A small-molecule ligand and the protein it binds are described below.
Small molecule (SMILES): O=C(CO)[C@@H](O)[C@H](O)[C@H](O)[C@H](O)COP(=O)(O)O

Sequence of chain 1.B:
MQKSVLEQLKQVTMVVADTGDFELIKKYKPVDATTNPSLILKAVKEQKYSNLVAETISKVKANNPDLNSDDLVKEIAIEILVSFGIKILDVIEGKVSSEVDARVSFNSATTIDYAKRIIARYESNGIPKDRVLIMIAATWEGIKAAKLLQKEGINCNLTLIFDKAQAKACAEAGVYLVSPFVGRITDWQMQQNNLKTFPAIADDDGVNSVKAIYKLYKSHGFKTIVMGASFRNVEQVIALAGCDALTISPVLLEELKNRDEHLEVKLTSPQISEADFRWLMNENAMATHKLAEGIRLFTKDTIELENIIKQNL

Binding-site contacts:
Ligand atom P1 contacts residue SER254 of chain 1.B at 3.6 Å.
Ligand atom O1 contacts residue THR58 of chain 1.B at 3.5 Å.
Ligand atom C5 contacts residue ASP42 of chain 1.B at 3.2 Å.
Ligand atom O4 contacts residue PHE205 of chain 1.B at 3.8 Å.
Ligand atom O1 contacts residue SER203 of chain 1.B at 2.8 Å (h-bond).
Ligand atom O2 contacts residue SER203 of chain 1.B at 3.6 Å.
Ligand atom C7 contacts residue ARG208 of chain 1.B at 3.9 Å.
Ligand atom P1 contacts residue ARG256 of chain 1.B at 3.8 Å.
Ligand atom O2 contacts residue THR183 of chain 1.B at 3.2 Å (h-bond).
Ligand atom P1 contacts residue ARG208 of chain 1.B at 3.8 Å.
Ligand atom O6 contacts residue ARG208 of chain 1.B at 3.0 Å (salt-bridge).
Ligand atom O5 contacts residue SER254 of chain 1.B at 3.4 Å (h-bond).
Ligand atom O7 contacts residue ARG208 of chain 1.B at 3.0 Å (salt-bridge).
Ligand atom O1 contacts residue ASN181 of chain 1.B at 3.0 Å (h-bond).
Ligand atom O8 contacts residue ARG256 of chain 1.B at 2.9 Å (salt-bridge).
Ligand atom O9 contacts residue SER254 of chain 1.B at 3.9 Å.
Ligand atom C6 contacts residue PHE205 of chain 1.B at 3.7 Å (hydrophobic).
Ligand atom C5 contacts residue ASN60 of chain 1.B at 3.7 Å.
Ligand atom O6 contacts residue ASN60 of chain 1.B at 3.6 Å.
Ligand atom O4 contacts residue ASN60 of chain 1.B at 2.8 Å (h-bond).
Ligand atom O3 contacts residue ASN60 of chain 1.B at 3.1 Å (h-bond).
Ligand atom C4 contacts residue ASN60 of chain 1.B at 3.6 Å.
Ligand atom O5 contacts residue ASP42 of chain 1.B at 2.6 Å (salt-bridge).
Ligand atom O1 contacts residue MET251 of chain 1.B at 3.3 Å.
Ligand atom O4 contacts residue PHE330 of chain 1.B at 3.7 Å.
Ligand atom C4 contacts residue PHE205 of chain 1.B at 3.7 Å (hydrophobic).
Ligand atom O2 contacts residue ALA253 of chain 1.B at 3.5 Å.
Ligand atom C1 contacts residue THR58 of chain 1.B at 3.3 Å.
Ligand atom O6 contacts residue PHE205 of chain 1.B at 3.7 Å.
Ligand atom O3 contacts residue THR58 of chain 1.B at 3.6 Å.
Ligand atom O2 contacts residue PHE205 of chain 1.B at 3.7 Å.
Ligand atom O8 contacts residue SER254 of chain 1.B at 2.8 Å (h-bond).
Ligand atom O1 contacts residue MET159 of chain 1.B at 3.6 Å.
Ligand atom O3 contacts residue ASP42 of chain 1.B at 2.6 Å (salt-bridge).
Ligand atom O9 contacts residue ARG256 of chain 1.B at 3.0 Å (salt-bridge).
Ligand atom O7 contacts residue SER254 of chain 1.B at 3.8 Å.
Ligand atom O5 contacts residue ALA253 of chain 1.B at 3.9 Å.
Ligand atom C3 contacts residue ASP42 of chain 1.B at 3.2 Å.
Ligand atom O9 contacts residue ARG208 of chain 1.B at 3.0 Å (salt-bridge).
Ligand atom C1 contacts residue MET159 of chain 1.B at 3.3 Å (hydrophobic).